Sequence of chain 1.D:
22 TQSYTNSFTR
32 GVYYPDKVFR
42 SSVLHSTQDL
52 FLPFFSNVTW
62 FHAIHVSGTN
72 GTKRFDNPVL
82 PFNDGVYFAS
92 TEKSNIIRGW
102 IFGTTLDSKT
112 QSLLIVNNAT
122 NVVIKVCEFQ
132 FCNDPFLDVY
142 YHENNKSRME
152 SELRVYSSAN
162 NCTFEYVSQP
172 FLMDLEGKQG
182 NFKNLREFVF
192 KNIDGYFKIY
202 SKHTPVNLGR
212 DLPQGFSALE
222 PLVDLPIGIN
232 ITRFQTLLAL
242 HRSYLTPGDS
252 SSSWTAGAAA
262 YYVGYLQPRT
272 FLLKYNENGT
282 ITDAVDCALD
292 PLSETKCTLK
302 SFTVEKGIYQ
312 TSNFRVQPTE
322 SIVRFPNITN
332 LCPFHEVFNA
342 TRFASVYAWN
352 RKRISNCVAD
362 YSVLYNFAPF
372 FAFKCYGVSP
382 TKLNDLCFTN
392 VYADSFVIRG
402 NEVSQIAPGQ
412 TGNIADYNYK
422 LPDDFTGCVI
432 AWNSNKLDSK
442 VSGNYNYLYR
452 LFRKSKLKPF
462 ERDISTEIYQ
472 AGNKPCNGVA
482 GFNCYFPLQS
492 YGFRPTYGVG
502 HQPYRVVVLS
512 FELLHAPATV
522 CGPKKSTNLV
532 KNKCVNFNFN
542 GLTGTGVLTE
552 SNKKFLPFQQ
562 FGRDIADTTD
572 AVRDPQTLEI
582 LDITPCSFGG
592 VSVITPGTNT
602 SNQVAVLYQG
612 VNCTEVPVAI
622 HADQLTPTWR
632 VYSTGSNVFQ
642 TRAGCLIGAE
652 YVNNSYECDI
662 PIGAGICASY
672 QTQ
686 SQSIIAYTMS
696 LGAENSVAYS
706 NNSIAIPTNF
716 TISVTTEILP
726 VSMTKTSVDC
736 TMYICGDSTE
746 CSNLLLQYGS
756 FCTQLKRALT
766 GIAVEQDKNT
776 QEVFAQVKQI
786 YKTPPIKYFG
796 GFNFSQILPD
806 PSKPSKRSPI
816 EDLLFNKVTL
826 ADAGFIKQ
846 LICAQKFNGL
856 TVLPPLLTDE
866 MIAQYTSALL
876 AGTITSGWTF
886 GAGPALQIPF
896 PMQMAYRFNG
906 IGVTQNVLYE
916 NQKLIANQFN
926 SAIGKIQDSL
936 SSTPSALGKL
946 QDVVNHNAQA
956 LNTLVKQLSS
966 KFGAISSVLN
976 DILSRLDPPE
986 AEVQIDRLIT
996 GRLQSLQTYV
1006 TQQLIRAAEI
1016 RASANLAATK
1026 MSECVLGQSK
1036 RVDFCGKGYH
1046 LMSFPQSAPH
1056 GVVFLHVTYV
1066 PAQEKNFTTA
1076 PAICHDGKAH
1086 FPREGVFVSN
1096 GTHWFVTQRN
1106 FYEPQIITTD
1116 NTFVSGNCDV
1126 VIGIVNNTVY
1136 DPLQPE

Binding-site contacts:
Ligand atom O5 contacts residue ASN328 of chain 1.D at 3.5 Å (h-bond).
Ligand atom C1 contacts residue ASN328 of chain 1.D at 3.3 Å.

The protein below binds the small molecule below.
Small molecule (SMILES): CC(=O)N[C@@H]1[C@@H](O)[C@H](O)[C@@H](CO)O[C@H]1O